This protein binds this small molecule.
Small molecule (SMILES): Cc1cc(F)c(NC(=O)NCCC(C)(C)C)cc1Nc1ccc2ncn(C)c(=O)c2c1F

Binding-site contacts:
Ligand atom C14 contacts residue PHE160 of chain 1.A at 3.5 Å (hydrophobic).
Ligand atom C3 contacts residue THR94 of chain 1.A at 3.6 Å.
Ligand atom C11 contacts residue THR94 of chain 1.A at 3.5 Å.
Ligand atom C11 contacts residue ALA46 of chain 1.A at 3.4 Å (hydrophobic).
Ligand atom C26 contacts residue ASP159 of chain 1.A at 3.7 Å.
Ligand atom C19 contacts residue TRP96 of chain 1.A at 3.5 Å (hydrophobic).
Ligand atom N8 contacts residue ASP159 of chain 1.A at 3.7 Å.
Ligand atom N25 contacts residue GLU66 of chain 1.A at 3.3 Å (salt-bridge).
Ligand atom C23 contacts residue GLU66 of chain 1.A at 3.5 Å.
Ligand atom C11 contacts residue GLN95 of chain 1.A at 3.5 Å.
Ligand atom C27 contacts residue LEU70 of chain 1.A at 3.6 Å (hydrophobic).
Ligand atom C6 contacts residue ASP159 of chain 1.A at 3.3 Å.
Ligand atom N20 contacts residue CYS97 of chain 1.A at 3.2 Å (h-bond).
Ligand atom N20 contacts residue TRP96 of chain 1.A at 3.7 Å.
Ligand atom F32 contacts residue ILE92 of chain 1.A at 3.2 Å.
Ligand atom C23 contacts residue ASP159 of chain 1.A at 3.6 Å.
Ligand atom F15 contacts residue LEU162 of chain 1.A at 3.7 Å.
Ligand atom C29 contacts residue TRP169 of chain 1.D at 3.5 Å (hydrophobic).
Ligand atom F15 contacts residue VAL36 of chain 1.A at 3.8 Å.
Ligand atom O17 contacts residue LEU162 of chain 1.A at 3.7 Å.
Ligand atom C10 contacts residue THR94 of chain 1.A at 3.2 Å.
Ligand atom C1 contacts residue THR94 of chain 1.A at 3.7 Å.
Ligand atom C19 contacts residue CYS97 of chain 1.A at 3.4 Å (hydrophobic).
Ligand atom F15 contacts residue PHE160 of chain 1.A at 3.7 Å.
Ligand atom C30 contacts residue GLY158 of chain 1.A at 3.8 Å.
Ligand atom C21 contacts residue TRP96 of chain 1.A at 3.6 Å (hydrophobic).
Ligand atom F32 contacts residue GLU66 of chain 1.A at 3.5 Å.
Ligand atom C6 contacts residue LEU79 of chain 1.A at 3.8 Å (hydrophobic).
Ligand atom O24 contacts residue GLY158 of chain 1.A at 3.6 Å.
Ligand atom F32 contacts residue LEU70 of chain 1.A at 3.2 Å.
Ligand atom O24 contacts residue LEU79 of chain 1.A at 3.3 Å.
Ligand atom O24 contacts residue ASP159 of chain 1.A at 2.9 Å (salt-bridge).
Ligand atom N25 contacts residue ASP159 of chain 1.A at 3.6 Å.
Ligand atom C10 contacts residue ALA46 of chain 1.A at 3.8 Å (hydrophobic).
Ligand atom C1 contacts residue LYS48 of chain 1.A at 3.7 Å.
Ligand atom N22 contacts residue GLU66 of chain 1.A at 2.9 Å (salt-bridge).
Ligand atom C3 contacts residue LYS48 of chain 1.A at 3.7 Å.
Ligand atom C12 contacts residue ALA46 of chain 1.A at 3.7 Å (hydrophobic).
Ligand atom C1 contacts residue ALA46 of chain 1.A at 3.8 Å (hydrophobic).
Ligand atom C11 contacts residue LEU79 of chain 1.A at 3.8 Å (hydrophobic).

Sequence of chain 1.A:
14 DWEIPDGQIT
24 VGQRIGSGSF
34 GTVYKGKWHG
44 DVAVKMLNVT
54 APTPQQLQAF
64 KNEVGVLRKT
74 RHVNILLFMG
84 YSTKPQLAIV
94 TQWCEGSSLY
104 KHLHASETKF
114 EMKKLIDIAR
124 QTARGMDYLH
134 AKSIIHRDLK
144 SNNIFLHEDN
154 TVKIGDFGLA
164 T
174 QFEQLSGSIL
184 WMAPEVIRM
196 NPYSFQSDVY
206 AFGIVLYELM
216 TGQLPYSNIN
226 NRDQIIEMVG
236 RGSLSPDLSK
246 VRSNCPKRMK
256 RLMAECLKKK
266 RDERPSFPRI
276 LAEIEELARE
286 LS

Sequence of chain 1.D:
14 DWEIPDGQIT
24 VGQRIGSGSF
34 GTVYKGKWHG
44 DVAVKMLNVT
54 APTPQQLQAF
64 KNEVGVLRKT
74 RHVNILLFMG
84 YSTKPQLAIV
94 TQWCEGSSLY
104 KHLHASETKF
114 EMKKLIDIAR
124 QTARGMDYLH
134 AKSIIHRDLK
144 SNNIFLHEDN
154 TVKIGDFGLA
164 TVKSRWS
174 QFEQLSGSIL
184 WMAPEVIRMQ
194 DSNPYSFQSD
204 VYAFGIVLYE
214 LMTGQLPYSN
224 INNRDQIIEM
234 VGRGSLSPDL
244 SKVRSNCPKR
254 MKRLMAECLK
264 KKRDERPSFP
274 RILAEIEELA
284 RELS